This protein binds this small molecule.
Small molecule (SMILES): [O-][n+]1cccc(C[C@@H](c2ccc(OC(F)F)c(OC3CC3)c2)c2ncc(C(O)(C(F)(F)F)C(F)(F)F)s2)c1

Binding-site contacts:
Ligand atom C13 contacts residue PHE294 of chain 1.C at 3.4 Å (hydrophobic).
Ligand atom F2 contacts residue TYR251 of chain 1.C at 3.4 Å.
Ligand atom F2 contacts residue PRO244 of chain 1.C at 3.6 Å.
Ligand atom F1 contacts residue ILE258 of chain 1.C at 3.9 Å.
Ligand atom C1 contacts residue THR255 of chain 1.C at 3.4 Å.
Ligand atom F6 contacts residue MET279 of chain 1.C at 3.4 Å.
Ligand atom F1 contacts residue TRP254 of chain 1.C at 3.1 Å.
Ligand atom F2 contacts residue GLN291 of chain 1.C at 3.7 Å.
Ligand atom C3 contacts residue PHE294 of chain 1.C at 3.7 Å (hydrophobic).
Ligand atom C1 contacts residue GLN291 of chain 1.C at 3.5 Å.
Ligand atom F1 contacts residue THR255 of chain 1.C at 3.2 Å.
Ligand atom C2 contacts residue ILE258 of chain 1.C at 3.7 Å (hydrophobic).
Ligand atom C8 contacts residue GLN291 of chain 1.C at 3.8 Å.
Ligand atom O2 contacts residue ILE258 of chain 1.C at 3.8 Å.
Ligand atom F10 contacts residue MET195 of chain 1.C at 3.4 Å.
Ligand atom C23 contacts residue THR193 of chain 1.C at 3.9 Å.
Ligand atom C6 contacts residue TYR81 of chain 1.C at 3.8 Å (hydrophobic).
Ligand atom C23 contacts residue MET195 of chain 1.C at 3.7 Å (hydrophobic).
Ligand atom C11 contacts residue MET195 of chain 1.C at 3.5 Å (hydrophobic).
Ligand atom O2 contacts residue GLN291 of chain 1.C at 3.1 Å (h-bond).
Ligand atom C1 contacts residue TYR251 of chain 1.C at 3.8 Å (hydrophobic).
Ligand atom C20 contacts residue ASP240 of chain 1.C at 3.6 Å.
Ligand atom N1 contacts residue LEU241 of chain 1.C at 3.9 Å.
Ligand atom C7 contacts residue PHE294 of chain 1.C at 3.8 Å (hydrophobic).
Ligand atom C21 contacts residue ASP240 of chain 1.C at 3.3 Å.
Ligand atom C5 contacts residue PHE294 of chain 1.C at 3.7 Å (hydrophobic).
Ligand atom C12 contacts residue MET279 of chain 1.C at 3.1 Å (hydrophobic).
Ligand atom F1 contacts residue ASN243 of chain 1.C at 3.1 Å.
Ligand atom C7 contacts residue ASN243 of chain 1.C at 3.6 Å.
Ligand atom C3 contacts residue ILE258 of chain 1.C at 3.9 Å (hydrophobic).
Ligand atom F5 contacts residue MET279 of chain 1.C at 3.8 Å.
Ligand atom F8 contacts residue MET195 of chain 1.C at 3.6 Å.
Ligand atom F2 contacts residue ASN243 of chain 1.C at 3.2 Å.
Ligand atom O1 contacts residue ILE258 of chain 1.C at 3.4 Å.
Ligand atom C4 contacts residue PHE294 of chain 1.C at 3.7 Å (hydrophobic).
Ligand atom N1 contacts residue PHE294 of chain 1.C at 3.5 Å.
Ligand atom O1 contacts residue GLN291 of chain 1.C at 3.2 Å (h-bond).
Ligand atom C2 contacts residue PHE294 of chain 1.C at 3.7 Å (hydrophobic).
Ligand atom N1 contacts residue MET195 of chain 1.C at 3.9 Å.
Ligand atom F7 contacts residue ILE298 of chain 1.C at 3.0 Å.

Sequence of chain 1.C:
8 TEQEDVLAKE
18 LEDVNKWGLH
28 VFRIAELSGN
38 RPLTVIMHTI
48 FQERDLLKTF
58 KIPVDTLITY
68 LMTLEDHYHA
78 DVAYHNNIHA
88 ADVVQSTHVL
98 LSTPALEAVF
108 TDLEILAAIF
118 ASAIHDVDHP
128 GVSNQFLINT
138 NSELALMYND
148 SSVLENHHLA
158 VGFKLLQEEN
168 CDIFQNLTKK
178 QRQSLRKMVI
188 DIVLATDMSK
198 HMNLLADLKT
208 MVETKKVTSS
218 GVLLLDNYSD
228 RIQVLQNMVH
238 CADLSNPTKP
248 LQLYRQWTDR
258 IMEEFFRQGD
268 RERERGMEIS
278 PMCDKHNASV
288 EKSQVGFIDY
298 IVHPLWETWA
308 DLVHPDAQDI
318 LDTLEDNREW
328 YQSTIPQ